Binding-site contacts:
Ligand atom N7 contacts residue GLN280 of chain 1.D at 3.2 Å (h-bond).
Ligand atom C8 contacts residue LEU189 of chain 1.D at 4.0 Å (hydrophobic).
Ligand atom C14 contacts residue PHE250 of chain 1.D at 4.1 Å (hydrophobic).
Ligand atom C9 contacts residue VAL232 of chain 1.D at 4.5 Å (hydrophobic).
Ligand atom C9 contacts residue ILE246 of chain 1.D at 4.0 Å (hydrophobic).
Ligand atom C3 contacts residue LEU229 of chain 1.D at 4.0 Å (hydrophobic).
Ligand atom C13 contacts residue ILE265 of chain 1.D at 4.4 Å (hydrophobic).
Ligand atom C3 contacts residue PHE283 of chain 1.D at 3.4 Å (hydrophobic).
Ligand atom N6 contacts residue PHE283 of chain 1.D at 3.5 Å.
Ligand atom C4 contacts residue PHE250 of chain 1.D at 3.7 Å (hydrophobic).
Ligand atom N12 contacts residue PHE283 of chain 1.D at 4.3 Å.
Ligand atom N7 contacts residue MET267 of chain 1.D at 3.6 Å.
Ligand atom N12 contacts residue ILE246 of chain 1.D at 3.8 Å.
Ligand atom N12 contacts residue VAL232 of chain 1.D at 3.7 Å.
Ligand atom C4 contacts residue GLN280 of chain 1.D at 4.1 Å.
Ligand atom C9 contacts residue PHE283 of chain 1.D at 3.6 Å (hydrophobic).
Ligand atom N6 contacts residue ILE246 of chain 1.D at 3.9 Å.
Ligand atom C10 contacts residue MET267 of chain 1.D at 4.1 Å (hydrophobic).
Ligand atom O2 contacts residue PHE250 of chain 1.D at 3.6 Å.
Ligand atom C8 contacts residue PHE283 of chain 1.D at 3.9 Å (hydrophobic).
Ligand atom C11 contacts residue LEU189 of chain 1.D at 4.4 Å (hydrophobic).
Ligand atom N7 contacts residue ILE246 of chain 1.D at 4.3 Å.
Ligand atom C1 contacts residue MET267 of chain 1.D at 4.5 Å (hydrophobic).
Ligand atom C4 contacts residue MET267 of chain 1.D at 3.2 Å (hydrophobic).
Ligand atom N7 contacts residue PHE250 of chain 1.D at 4.3 Å.
Ligand atom O2 contacts residue PHE283 of chain 1.D at 3.5 Å.
Ligand atom C13 contacts residue PHE250 of chain 1.D at 4.5 Å (hydrophobic).
Ligand atom N12 contacts residue SER231 of chain 1.D at 4.3 Å.
Ligand atom C5 contacts residue PHE250 of chain 1.D at 3.8 Å (hydrophobic).
Ligand atom C4 contacts residue PHE283 of chain 1.D at 3.8 Å (hydrophobic).
Ligand atom C13 contacts residue MET267 of chain 1.D at 4.0 Å (hydrophobic).
Ligand atom N7 contacts residue PHE283 of chain 1.D at 3.6 Å.
Ligand atom C5 contacts residue MET267 of chain 1.D at 4.0 Å (hydrophobic).
Ligand atom N6 contacts residue LEU229 of chain 1.D at 4.5 Å.
Ligand atom C1 contacts residue PHE283 of chain 1.D at 3.5 Å (hydrophobic).
Ligand atom C9 contacts residue GLN280 of chain 1.D at 3.9 Å.
Ligand atom C1 contacts residue PHE250 of chain 1.D at 3.8 Å (hydrophobic).
Ligand atom N12 contacts residue GLN280 of chain 1.D at 2.9 Å (h-bond).
Ligand atom C5 contacts residue PHE283 of chain 1.D at 3.4 Å (hydrophobic).
Ligand atom C11 contacts residue PHE250 of chain 1.D at 4.1 Å (hydrophobic).

The protein below binds the small molecule below.
Small molecule (SMILES): Nc1ncc(OCC2CCCC2)cn1

Sequence of chain 1.D:
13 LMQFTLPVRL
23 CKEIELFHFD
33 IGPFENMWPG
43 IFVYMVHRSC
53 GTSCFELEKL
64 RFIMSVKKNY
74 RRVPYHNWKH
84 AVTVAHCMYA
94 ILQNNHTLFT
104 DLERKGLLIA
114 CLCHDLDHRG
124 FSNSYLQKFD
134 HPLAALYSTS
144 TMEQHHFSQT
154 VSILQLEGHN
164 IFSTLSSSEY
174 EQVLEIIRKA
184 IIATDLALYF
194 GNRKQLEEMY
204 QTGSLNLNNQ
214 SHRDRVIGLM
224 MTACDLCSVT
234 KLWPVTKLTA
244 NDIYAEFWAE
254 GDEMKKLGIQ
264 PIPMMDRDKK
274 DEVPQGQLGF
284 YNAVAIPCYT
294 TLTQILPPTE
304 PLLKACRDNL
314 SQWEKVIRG